Sequence of chain 1.D:
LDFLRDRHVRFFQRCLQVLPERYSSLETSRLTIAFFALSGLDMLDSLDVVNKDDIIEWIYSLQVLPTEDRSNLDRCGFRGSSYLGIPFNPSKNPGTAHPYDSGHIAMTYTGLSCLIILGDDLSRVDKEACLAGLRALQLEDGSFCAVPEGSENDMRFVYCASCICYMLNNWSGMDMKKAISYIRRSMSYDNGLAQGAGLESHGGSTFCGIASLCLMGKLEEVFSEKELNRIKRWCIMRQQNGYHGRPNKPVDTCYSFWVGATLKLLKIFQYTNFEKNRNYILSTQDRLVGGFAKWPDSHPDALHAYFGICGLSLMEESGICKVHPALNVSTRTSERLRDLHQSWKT

This protein binds this small molecule.
Small molecule (SMILES): CC(C)=CCC/C(C)=C/CC/C(C)=C/CCN(C)CCO[P](=O)(O)OP(=O)(O)O

Sequence of chain 1.N:
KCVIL

Binding-site contacts:
Ligand atom O3A contacts residue ARG263 of chain 1.D at 3.8 Å.
Ligand atom N3 contacts residue VAL9 of chain 1.N at 3.8 Å.
Ligand atom C19 contacts residue ASN345 of chain 1.D at 3.9 Å.
Ligand atom C8 contacts residue GLY221 of chain 1.D at 3.9 Å.
Ligand atom O2A contacts residue LYS164 of chain 1.C at 3.1 Å (salt-bridge).
Ligand atom O1A contacts residue ARG263 of chain 1.D at 3.0 Å (salt-bridge).
Ligand atom C13 contacts residue ARG173 of chain 1.D at 3.9 Å.
Ligand atom C12 contacts residue CYS225 of chain 1.D at 3.8 Å (hydrophobic).
Ligand atom O1B contacts residue LYS266 of chain 1.D at 2.7 Å (salt-bridge).
Ligand atom O2B contacts residue HIS219 of chain 1.D at 2.7 Å (h-bond).
Ligand atom C19 contacts residue TYR126 of chain 1.D at 3.7 Å (hydrophobic).
Ligand atom C5 contacts residue VAL9 of chain 1.N at 3.8 Å (hydrophobic).
Ligand atom C14 contacts residue ARG173 of chain 1.D at 3.7 Å.
Ligand atom PB contacts residue ARG263 of chain 1.D at 3.6 Å.
Ligand atom C6 contacts residue HIS219 of chain 1.D at 3.7 Å.
Ligand atom C5 contacts residue TYR166 of chain 1.C at 3.6 Å (hydrophobic).
Ligand atom C9 contacts residue GLY221 of chain 1.D at 3.9 Å.
Ligand atom C11 contacts residue ARG173 of chain 1.D at 3.6 Å.
Ligand atom O1A contacts residue TYR200 of chain 1.C at 3.6 Å (h-bond).
Ligand atom C15 contacts residue TYR176 of chain 1.D at 3.9 Å (hydrophobic).
Ligand atom C18 contacts residue TYR126 of chain 1.D at 3.7 Å (hydrophobic).
Ligand atom O1B contacts residue ARG263 of chain 1.D at 3.2 Å (salt-bridge).
Ligand atom C12 contacts residue ARG173 of chain 1.D at 3.8 Å.
Ligand atom C1 contacts residue TYR200 of chain 1.C at 3.4 Å (hydrophobic).
Ligand atom C20 contacts residue THR127 of chain 1.D at 3.7 Å.
Ligand atom C4 contacts residue VAL9 of chain 1.N at 3.6 Å (hydrophobic).
Ligand atom O1A contacts residue LYS198 of chain 1.C at 3.8 Å.
Ligand atom C2 contacts residue TYR166 of chain 1.C at 3.8 Å (hydrophobic).
Ligand atom O2B contacts residue TYR272 of chain 1.D at 3.7 Å.
Ligand atom C12 contacts residue TRP275 of chain 1.D at 3.7 Å (hydrophobic).
Ligand atom C10 contacts residue TRP275 of chain 1.D at 3.6 Å (hydrophobic).
Ligand atom C7 contacts residue GLN212 of chain 1.D at 3.9 Å.
Ligand atom O2B contacts residue ARG263 of chain 1.D at 3.3 Å (salt-bridge).
Ligand atom N3 contacts residue TYR166 of chain 1.C at 3.9 Å.
Ligand atom C10 contacts residue TYR272 of chain 1.D at 3.9 Å (hydrophobic).
Ligand atom C14 contacts residue ILE10 of chain 1.N at 3.5 Å (hydrophobic).
Ligand atom C15 contacts residue ARG173 of chain 1.D at 3.9 Å.
Ligand atom C9 contacts residue TRP275 of chain 1.D at 3.9 Å (hydrophobic).
Ligand atom O3B contacts residue TYR272 of chain 1.D at 3.3 Å (h-bond).
Ligand atom C17 contacts residue TYR126 of chain 1.D at 3.9 Å (hydrophobic).

Sequence of chain 1.C:
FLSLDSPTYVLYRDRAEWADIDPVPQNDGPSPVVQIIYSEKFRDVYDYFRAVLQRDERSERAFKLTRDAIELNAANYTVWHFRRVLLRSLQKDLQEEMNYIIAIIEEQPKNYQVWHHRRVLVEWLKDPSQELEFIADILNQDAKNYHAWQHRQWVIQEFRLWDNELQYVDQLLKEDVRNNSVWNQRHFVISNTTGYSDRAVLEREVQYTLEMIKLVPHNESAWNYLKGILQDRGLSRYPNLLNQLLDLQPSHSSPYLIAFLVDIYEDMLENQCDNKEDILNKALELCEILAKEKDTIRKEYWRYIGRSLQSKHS